This small molecule binds to this protein.
Small molecule (SMILES): CC(=O)N[C@@H]1[C@@H](O)[C@H](O)[C@@H](CO)O[C@H]1O

Sequence of chain 1.A:
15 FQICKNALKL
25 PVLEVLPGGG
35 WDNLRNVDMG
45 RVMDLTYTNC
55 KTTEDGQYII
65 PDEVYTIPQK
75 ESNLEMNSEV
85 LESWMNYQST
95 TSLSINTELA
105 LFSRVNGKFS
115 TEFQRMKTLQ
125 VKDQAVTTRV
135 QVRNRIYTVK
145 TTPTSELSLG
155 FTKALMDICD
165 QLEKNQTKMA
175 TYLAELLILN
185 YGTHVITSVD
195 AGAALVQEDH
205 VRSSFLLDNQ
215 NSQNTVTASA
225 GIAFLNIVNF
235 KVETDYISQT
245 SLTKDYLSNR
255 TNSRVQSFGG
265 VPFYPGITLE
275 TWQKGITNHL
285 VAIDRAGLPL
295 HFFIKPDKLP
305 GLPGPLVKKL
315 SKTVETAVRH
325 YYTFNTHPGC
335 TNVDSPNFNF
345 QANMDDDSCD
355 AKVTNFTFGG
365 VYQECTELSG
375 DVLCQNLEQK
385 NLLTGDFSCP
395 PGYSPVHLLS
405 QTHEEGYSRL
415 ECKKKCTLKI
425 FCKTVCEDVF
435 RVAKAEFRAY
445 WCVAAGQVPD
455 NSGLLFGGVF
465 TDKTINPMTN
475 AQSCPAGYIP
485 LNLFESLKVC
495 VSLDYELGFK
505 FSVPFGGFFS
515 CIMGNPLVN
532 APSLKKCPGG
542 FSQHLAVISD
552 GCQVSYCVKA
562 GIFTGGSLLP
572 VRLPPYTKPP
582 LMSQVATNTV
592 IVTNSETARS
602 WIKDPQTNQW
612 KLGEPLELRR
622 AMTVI

Sequence of chain 1.B:
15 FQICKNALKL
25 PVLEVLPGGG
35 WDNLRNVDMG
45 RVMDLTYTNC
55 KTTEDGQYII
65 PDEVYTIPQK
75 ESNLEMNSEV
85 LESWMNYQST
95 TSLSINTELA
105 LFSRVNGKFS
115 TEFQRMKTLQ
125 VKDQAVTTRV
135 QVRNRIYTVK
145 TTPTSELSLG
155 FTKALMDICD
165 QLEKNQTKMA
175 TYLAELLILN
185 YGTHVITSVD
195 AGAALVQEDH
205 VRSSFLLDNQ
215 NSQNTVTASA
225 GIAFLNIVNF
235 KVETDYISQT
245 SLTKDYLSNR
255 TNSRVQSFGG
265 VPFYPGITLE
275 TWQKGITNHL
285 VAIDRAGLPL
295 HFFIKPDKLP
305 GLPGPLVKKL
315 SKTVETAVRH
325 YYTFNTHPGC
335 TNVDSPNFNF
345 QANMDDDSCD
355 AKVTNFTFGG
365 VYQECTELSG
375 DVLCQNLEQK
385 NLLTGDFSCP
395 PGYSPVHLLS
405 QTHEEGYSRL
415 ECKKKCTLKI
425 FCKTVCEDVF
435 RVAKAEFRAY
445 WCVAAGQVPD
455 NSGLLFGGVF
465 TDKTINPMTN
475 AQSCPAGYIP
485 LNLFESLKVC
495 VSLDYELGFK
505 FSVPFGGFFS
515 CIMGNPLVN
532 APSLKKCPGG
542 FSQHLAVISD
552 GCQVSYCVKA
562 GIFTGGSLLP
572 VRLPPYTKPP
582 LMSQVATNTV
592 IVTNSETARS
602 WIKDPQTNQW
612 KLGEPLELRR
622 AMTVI

Binding-site contacts:
Ligand atom C4 contacts residue ASN169 of chain 1.B at 4.2 Å.
Ligand atom C1 contacts residue GLN585 of chain 1.B at 4.2 Å.
Ligand atom O6 contacts residue LYS172 of chain 1.B at 4.4 Å.
Ligand atom C8 contacts residue THR588 of chain 1.B at 4.5 Å.
Ligand atom C3 contacts residue ASN169 of chain 1.B at 3.8 Å.
Ligand atom C8 contacts residue ASN169 of chain 1.B at 4.3 Å.
Ligand atom O5 contacts residue ASN169 of chain 1.B at 2.4 Å (h-bond).
Ligand atom C8 contacts residue THR428 of chain 1.A at 4.3 Å.
Ligand atom C5 contacts residue ASN169 of chain 1.B at 3.7 Å.
Ligand atom O7 contacts residue GLN585 of chain 1.B at 4.0 Å.
Ligand atom O5 contacts residue GLN585 of chain 1.B at 3.9 Å.
Ligand atom O7 contacts residue ASN169 of chain 1.B at 3.1 Å (h-bond).
Ligand atom C2 contacts residue ASN169 of chain 1.B at 2.5 Å.
Ligand atom O6 contacts residue GLN585 of chain 1.B at 3.8 Å.
Ligand atom C2 contacts residue GLN585 of chain 1.B at 4.0 Å.
Ligand atom C6 contacts residue THR171 of chain 1.B at 4.3 Å.
Ligand atom C7 contacts residue ASN169 of chain 1.B at 3.2 Å.
Ligand atom N2 contacts residue ASN169 of chain 1.B at 2.9 Å (h-bond).
Ligand atom O7 contacts residue THR588 of chain 1.B at 4.5 Å.
Ligand atom O7 contacts residue VAL586 of chain 1.B at 4.3 Å.
Ligand atom C8 contacts residue CYS416 of chain 1.A at 3.7 Å (hydrophobic).
Ligand atom C1 contacts residue ASN169 of chain 1.B at 1.4 Å.